Sequence of chain 1.A:
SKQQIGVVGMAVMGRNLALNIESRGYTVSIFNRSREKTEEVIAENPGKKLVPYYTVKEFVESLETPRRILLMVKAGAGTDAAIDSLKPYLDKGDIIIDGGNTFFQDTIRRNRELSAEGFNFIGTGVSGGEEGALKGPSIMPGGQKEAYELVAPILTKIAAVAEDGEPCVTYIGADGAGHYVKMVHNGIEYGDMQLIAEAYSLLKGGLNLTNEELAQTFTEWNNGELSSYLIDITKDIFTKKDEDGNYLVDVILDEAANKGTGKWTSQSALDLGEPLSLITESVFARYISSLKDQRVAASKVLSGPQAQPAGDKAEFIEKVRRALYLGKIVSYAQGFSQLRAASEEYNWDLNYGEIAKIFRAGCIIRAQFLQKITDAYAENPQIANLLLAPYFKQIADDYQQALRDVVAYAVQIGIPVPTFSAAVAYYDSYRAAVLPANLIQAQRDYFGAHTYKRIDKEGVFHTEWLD

This small molecule binds to this protein.
Small molecule (SMILES): O=C(O)[C@H](O)[C@@H](O)[C@H](O)[C@H](O)COP(=O)(O)O

Binding-site contacts:
Ligand atom O6 contacts residue GLU202 of chain 1.A at 3.8 Å.
Ligand atom O4 contacts residue PHE460 of chain 1.B at 3.6 Å.
Ligand atom C4 contacts residue HIS463 of chain 1.B at 3.6 Å.
Ligand atom C2 contacts residue ILE377 of chain 1.A at 3.8 Å (hydrophobic).
Ligand atom P contacts residue TYR203 of chain 1.A at 3.7 Å.
Ligand atom P contacts residue LYS272 of chain 1.A at 3.7 Å.
Ligand atom O1A contacts residue LYS195 of chain 1.A at 3.2 Å.
Ligand atom O1 contacts residue GLY141 of chain 1.A at 2.9 Å (h-bond).
Ligand atom O1A contacts residue ASN199 of chain 1.A at 3.4 Å (h-bond).
Ligand atom C2 contacts residue ASN199 of chain 1.A at 3.8 Å.
Ligand atom O3 contacts residue ASN114 of chain 1.A at 3.8 Å.
Ligand atom C6 contacts residue HIS463 of chain 1.B at 3.9 Å.
Ligand atom O1A contacts residue ILE377 of chain 1.A at 3.6 Å.
Ligand atom C1 contacts residue SER140 of chain 1.A at 3.3 Å.
Ligand atom O3 contacts residue LYS195 of chain 1.A at 3.0 Å (salt-bridge).
Ligand atom O1P contacts residue LYS272 of chain 1.A at 3.3 Å.
Ligand atom C5 contacts residue HIS463 of chain 1.B at 3.8 Å.
Ligand atom O5 contacts residue HIS463 of chain 1.B at 3.2 Å.
Ligand atom O3P contacts residue ARG457 of chain 1.B at 2.8 Å (salt-bridge).
Ligand atom O1 contacts residue SER140 of chain 1.A at 3.4 Å (h-bond).
Ligand atom O1A contacts residue GLU202 of chain 1.A at 3.9 Å.
Ligand atom C6 contacts residue GLU202 of chain 1.A at 3.6 Å.
Ligand atom O2P contacts residue ASN271 of chain 1.A at 3.6 Å.
Ligand atom O1P contacts residue HIS463 of chain 1.B at 3.6 Å.
Ligand atom C1 contacts residue ILE377 of chain 1.A at 3.4 Å (hydrophobic).
Ligand atom O1 contacts residue ILE377 of chain 1.A at 3.5 Å.
Ligand atom O2 contacts residue ASN199 of chain 1.A at 2.6 Å (h-bond).
Ligand atom O1 contacts residue GLY142 of chain 1.A at 3.2 Å (h-bond).
Ligand atom O1A contacts residue SER140 of chain 1.A at 2.5 Å (h-bond).
Ligand atom O2P contacts residue LYS272 of chain 1.A at 2.7 Å (salt-bridge).
Ligand atom O4 contacts residue HIS463 of chain 1.B at 2.7 Å (h-bond).
Ligand atom O2P contacts residue TYR203 of chain 1.A at 2.4 Å (h-bond).
Ligand atom C2 contacts residue GLU202 of chain 1.A at 3.5 Å.
Ligand atom O1A contacts residue HIS198 of chain 1.A at 3.4 Å (h-bond).
Ligand atom O2 contacts residue GLU202 of chain 1.A at 2.6 Å (salt-bridge).
Ligand atom O3P contacts residue TYR203 of chain 1.A at 3.8 Å.
Ligand atom O1P contacts residue ARG457 of chain 1.B at 3.0 Å (salt-bridge).
Ligand atom C1 contacts residue LYS195 of chain 1.A at 3.9 Å.
Ligand atom O3 contacts residue ASN199 of chain 1.A at 3.2 Å (h-bond).
Ligand atom O3P contacts residue ARG299 of chain 1.A at 2.8 Å (salt-bridge).

Sequence of chain 1.B:
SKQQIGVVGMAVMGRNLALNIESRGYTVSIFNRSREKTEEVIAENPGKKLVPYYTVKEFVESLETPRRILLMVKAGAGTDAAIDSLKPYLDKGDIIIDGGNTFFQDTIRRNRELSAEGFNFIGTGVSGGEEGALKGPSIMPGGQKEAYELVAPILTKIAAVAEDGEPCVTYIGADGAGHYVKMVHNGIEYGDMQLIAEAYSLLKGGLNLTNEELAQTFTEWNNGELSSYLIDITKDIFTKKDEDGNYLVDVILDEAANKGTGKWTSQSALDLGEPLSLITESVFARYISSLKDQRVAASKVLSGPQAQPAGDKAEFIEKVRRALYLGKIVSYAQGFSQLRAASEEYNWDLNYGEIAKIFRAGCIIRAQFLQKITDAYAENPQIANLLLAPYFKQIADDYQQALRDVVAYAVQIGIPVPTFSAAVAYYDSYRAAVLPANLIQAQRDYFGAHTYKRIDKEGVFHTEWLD